This small molecule binds to this protein.
Small molecule (SMILES): CC(C)(COP(=O)(O)O)[C@@H](O)C(=O)NCCC(=O)NCCc1ccc2c(c1)OCO2

Sequence of chain 1.C:
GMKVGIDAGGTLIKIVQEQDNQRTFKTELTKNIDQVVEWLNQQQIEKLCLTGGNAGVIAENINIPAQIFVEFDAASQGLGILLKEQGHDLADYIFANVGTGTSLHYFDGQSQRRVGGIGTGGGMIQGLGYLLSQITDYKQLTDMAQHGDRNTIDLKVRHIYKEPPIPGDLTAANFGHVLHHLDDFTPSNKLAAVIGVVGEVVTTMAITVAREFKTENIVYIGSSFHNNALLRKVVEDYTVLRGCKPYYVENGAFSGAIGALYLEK

Binding-site contacts:
Ligand atom OAK contacts residue GLY118 of chain 1.C at 3.1 Å.
Ligand atom CAT contacts residue GLY134 of chain 1.C at 3.7 Å.
Ligand atom OBB contacts residue GLU220 of chain 1.D at 3.5 Å (salt-bridge).
Ligand atom OAA contacts residue THR117 of chain 1.C at 3.2 Å (h-bond).
Ligand atom OAC contacts residue GLU88 of chain 1.C at 3.3 Å (salt-bridge).
Ligand atom OAE contacts residue GLU88 of chain 1.C at 3.0 Å (salt-bridge).
Ligand atom OAA contacts residue GLY118 of chain 1.C at 3.1 Å (h-bond).
Ligand atom CAQ contacts residue ARG131 of chain 1.C at 3.6 Å.
Ligand atom OAD contacts residue GLY27 of chain 1.C at 3.5 Å (h-bond).
Ligand atom CAW contacts residue TYR258 of chain 1.D at 3.6 Å (hydrophobic).
Ligand atom OAC contacts residue MG1 of chain 1.R at 2.0 Å.
Ligand atom OAC contacts residue ADP1 of chain 1.O at 3.0 Å (h-bond).
Ligand atom CBD contacts residue THR190 of chain 1.D at 3.6 Å.
Ligand atom CAO contacts residue THR119 of chain 1.C at 3.6 Å.
Ligand atom OAZ contacts residue GLU220 of chain 1.D at 3.6 Å (salt-bridge).
Ligand atom OAM contacts residue SER120 of chain 1.C at 3.6 Å.
Ligand atom CAX contacts residue GLU220 of chain 1.D at 3.4 Å.
Ligand atom NAS contacts residue THR190 of chain 1.D at 3.1 Å (h-bond).
Ligand atom OAM contacts residue ARG131 of chain 1.C at 3.1 Å (salt-bridge).
Ligand atom CAO contacts residue ALA191 of chain 1.D at 3.5 Å (hydrophobic).
Ligand atom OAR contacts residue ARG131 of chain 1.C at 2.7 Å (salt-bridge).
Ligand atom OAZ contacts residue TYR258 of chain 1.D at 3.7 Å.
Ligand atom OAD contacts residue ILE177 of chain 1.D at 3.6 Å.
Ligand atom CAW contacts residue THR224 of chain 1.D at 3.5 Å.
Ligand atom PAB contacts residue MG1 of chain 1.R at 3.5 Å.
Ligand atom OAR contacts residue GLY134 of chain 1.C at 3.5 Å.
Ligand atom NAN contacts residue ALA191 of chain 1.D at 3.3 Å (h-bond).
Ligand atom CAX contacts residue TYR258 of chain 1.D at 3.4 Å (hydrophobic).
Ligand atom OAA contacts residue ADP1 of chain 1.O at 3.2 Å (h-bond).
Ligand atom PAB contacts residue ADP1 of chain 1.O at 3.2 Å.
Ligand atom CAI contacts residue VAL174 of chain 1.D at 3.6 Å (hydrophobic).
Ligand atom OAM contacts residue THR119 of chain 1.C at 3.4 Å (h-bond).
Ligand atom OBB contacts residue LEU189 of chain 1.D at 3.7 Å.
Ligand atom CBC contacts residue GLU220 of chain 1.D at 3.5 Å.
Ligand atom CAY contacts residue GLU220 of chain 1.D at 3.5 Å.
Ligand atom CAP contacts residue THR190 of chain 1.D at 3.4 Å.
Ligand atom CAO contacts residue ILE135 of chain 1.C at 3.5 Å (hydrophobic).
Ligand atom OAD contacts residue ADP1 of chain 1.O at 2.7 Å (h-bond).
Ligand atom OBB contacts residue THR190 of chain 1.D at 3.2 Å (h-bond).
Ligand atom CAY contacts residue TYR258 of chain 1.D at 3.7 Å (hydrophobic).

Sequence of chain 1.D:
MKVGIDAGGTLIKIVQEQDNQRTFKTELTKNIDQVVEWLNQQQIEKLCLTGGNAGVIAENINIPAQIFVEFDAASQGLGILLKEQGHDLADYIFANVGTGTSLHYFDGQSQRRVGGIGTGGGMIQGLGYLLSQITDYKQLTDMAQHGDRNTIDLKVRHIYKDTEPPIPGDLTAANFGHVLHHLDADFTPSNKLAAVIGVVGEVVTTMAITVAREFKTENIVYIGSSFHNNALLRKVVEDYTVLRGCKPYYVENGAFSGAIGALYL